The small molecule below binds the protein below.
Small molecule (SMILES): CC(=O)N[C@@H]1[C@@H](O)[C@H](O)[C@@H](CO)O[C@H]1O

Sequence of chain 1.C:
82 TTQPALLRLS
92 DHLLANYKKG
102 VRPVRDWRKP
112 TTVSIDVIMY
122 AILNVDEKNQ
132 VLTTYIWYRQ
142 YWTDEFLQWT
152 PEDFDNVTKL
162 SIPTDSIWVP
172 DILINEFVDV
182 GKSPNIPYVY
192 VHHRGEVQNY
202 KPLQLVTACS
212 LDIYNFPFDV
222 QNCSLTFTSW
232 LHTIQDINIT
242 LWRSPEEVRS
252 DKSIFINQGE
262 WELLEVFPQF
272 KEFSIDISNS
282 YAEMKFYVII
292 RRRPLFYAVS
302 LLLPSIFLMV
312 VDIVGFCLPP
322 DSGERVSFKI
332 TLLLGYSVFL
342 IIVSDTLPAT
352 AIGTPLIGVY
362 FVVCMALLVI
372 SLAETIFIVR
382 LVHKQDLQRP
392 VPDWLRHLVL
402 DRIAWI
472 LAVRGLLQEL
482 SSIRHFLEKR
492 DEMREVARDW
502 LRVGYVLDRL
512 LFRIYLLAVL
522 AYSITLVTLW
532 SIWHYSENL

Binding-site contacts:
Ligand atom N2 contacts residue ASN223 of chain 1.C at 2.9 Å (h-bond).
Ligand atom N2 contacts residue ILE290 of chain 1.C at 4.2 Å.
Ligand atom C8 contacts residue ILE290 of chain 1.C at 3.7 Å (hydrophobic).
Ligand atom C7 contacts residue ILE290 of chain 1.C at 4.2 Å (hydrophobic).
Ligand atom C1 contacts residue ASN223 of chain 1.C at 1.4 Å.
Ligand atom C3 contacts residue ASN223 of chain 1.C at 3.8 Å.
Ligand atom C6 contacts residue TYR288 of chain 1.C at 4.0 Å (hydrophobic).
Ligand atom O5 contacts residue ASN223 of chain 1.C at 2.3 Å (h-bond).
Ligand atom C5 contacts residue ASN223 of chain 1.C at 3.6 Å.
Ligand atom C5 contacts residue TYR288 of chain 1.C at 3.7 Å (hydrophobic).
Ligand atom O7 contacts residue ASN223 of chain 1.C at 3.4 Å (h-bond).
Ligand atom O4 contacts residue TYR288 of chain 1.C at 4.5 Å.
Ligand atom O6 contacts residue TYR288 of chain 1.C at 3.3 Å.
Ligand atom C2 contacts residue ASN223 of chain 1.C at 2.5 Å.
Ligand atom C4 contacts residue ASN223 of chain 1.C at 4.2 Å.
Ligand atom C7 contacts residue ASN223 of chain 1.C at 3.4 Å.
Ligand atom O5 contacts residue TYR288 of chain 1.C at 4.1 Å.
Ligand atom C1 contacts residue TYR288 of chain 1.C at 4.2 Å (hydrophobic).